Binding-site contacts:
Ligand atom C7 contacts residue ASN590 of chain 1.A at 3.3 Å.
Ligand atom C5 contacts residue ASN590 of chain 1.A at 3.7 Å.
Ligand atom O5 contacts residue ASN590 of chain 1.A at 2.4 Å (h-bond).
Ligand atom C2 contacts residue ASN590 of chain 1.A at 2.5 Å.
Ligand atom C3 contacts residue ASN590 of chain 1.A at 3.8 Å.
Ligand atom O7 contacts residue ASN590 of chain 1.A at 3.0 Å (h-bond).
Ligand atom C8 contacts residue ASN590 of chain 1.A at 4.4 Å.
Ligand atom C4 contacts residue ASN590 of chain 1.A at 4.3 Å.
Ligand atom C1 contacts residue ASN590 of chain 1.A at 1.4 Å.
Ligand atom N2 contacts residue ASN590 of chain 1.A at 2.9 Å (h-bond).

The small molecule below binds the protein below.
Small molecule (SMILES): CC(=O)N[C@@H]1[C@@H](O)[C@H](O)[C@@H](CO)O[C@H]1O

Sequence of chain 1.A:
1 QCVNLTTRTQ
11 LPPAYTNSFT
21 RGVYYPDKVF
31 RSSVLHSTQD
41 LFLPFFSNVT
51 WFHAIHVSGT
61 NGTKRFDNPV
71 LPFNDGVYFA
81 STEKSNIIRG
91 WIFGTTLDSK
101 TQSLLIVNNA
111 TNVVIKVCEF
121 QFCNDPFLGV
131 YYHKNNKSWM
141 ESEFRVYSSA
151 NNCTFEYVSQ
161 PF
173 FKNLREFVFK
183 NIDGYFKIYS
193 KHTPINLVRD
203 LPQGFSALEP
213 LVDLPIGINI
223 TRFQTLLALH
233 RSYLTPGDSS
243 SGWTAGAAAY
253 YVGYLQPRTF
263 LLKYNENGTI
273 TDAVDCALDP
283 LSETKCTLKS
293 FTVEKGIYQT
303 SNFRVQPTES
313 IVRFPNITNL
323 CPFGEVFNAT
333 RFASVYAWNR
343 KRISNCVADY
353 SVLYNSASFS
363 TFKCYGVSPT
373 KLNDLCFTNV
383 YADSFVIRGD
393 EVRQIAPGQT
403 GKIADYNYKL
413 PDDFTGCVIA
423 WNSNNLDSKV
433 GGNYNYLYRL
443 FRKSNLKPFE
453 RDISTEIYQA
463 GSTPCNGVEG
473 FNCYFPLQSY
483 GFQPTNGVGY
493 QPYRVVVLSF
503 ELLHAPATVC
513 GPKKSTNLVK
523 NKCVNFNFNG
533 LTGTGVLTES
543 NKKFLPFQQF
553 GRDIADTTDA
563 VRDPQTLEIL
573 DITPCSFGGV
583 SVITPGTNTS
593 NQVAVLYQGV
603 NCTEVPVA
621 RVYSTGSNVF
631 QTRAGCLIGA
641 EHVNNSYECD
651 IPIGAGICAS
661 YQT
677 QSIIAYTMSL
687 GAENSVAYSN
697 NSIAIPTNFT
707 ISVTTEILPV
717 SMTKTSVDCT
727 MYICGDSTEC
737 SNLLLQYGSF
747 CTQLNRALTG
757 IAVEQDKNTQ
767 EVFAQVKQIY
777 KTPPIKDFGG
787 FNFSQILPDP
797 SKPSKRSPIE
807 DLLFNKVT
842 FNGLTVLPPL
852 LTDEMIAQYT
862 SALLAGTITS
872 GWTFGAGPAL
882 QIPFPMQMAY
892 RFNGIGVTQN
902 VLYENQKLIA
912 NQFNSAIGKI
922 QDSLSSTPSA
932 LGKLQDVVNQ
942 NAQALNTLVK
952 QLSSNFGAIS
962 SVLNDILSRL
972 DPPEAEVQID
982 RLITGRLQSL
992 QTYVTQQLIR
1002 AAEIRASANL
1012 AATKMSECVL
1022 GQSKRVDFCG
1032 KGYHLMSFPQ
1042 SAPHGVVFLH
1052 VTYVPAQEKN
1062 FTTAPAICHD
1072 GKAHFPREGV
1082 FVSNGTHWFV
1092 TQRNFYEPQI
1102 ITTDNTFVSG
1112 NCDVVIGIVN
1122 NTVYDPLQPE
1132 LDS